Sequence of chain 1.A:
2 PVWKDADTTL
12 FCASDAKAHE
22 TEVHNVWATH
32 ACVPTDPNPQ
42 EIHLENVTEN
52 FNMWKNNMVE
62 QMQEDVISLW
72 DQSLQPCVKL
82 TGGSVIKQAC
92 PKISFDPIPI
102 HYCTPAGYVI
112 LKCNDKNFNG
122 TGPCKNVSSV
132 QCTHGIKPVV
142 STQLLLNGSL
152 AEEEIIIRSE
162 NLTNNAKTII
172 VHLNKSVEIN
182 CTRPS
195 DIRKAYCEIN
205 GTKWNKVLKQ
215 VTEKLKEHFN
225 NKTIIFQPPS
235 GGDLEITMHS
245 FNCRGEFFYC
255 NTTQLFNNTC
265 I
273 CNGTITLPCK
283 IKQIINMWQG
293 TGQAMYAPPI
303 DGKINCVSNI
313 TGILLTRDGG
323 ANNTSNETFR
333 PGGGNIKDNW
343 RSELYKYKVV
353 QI

Binding-site contacts:
Ligand atom C4 contacts residue GLN214 of chain 1.A at 4.3 Å.
Ligand atom C5 contacts residue GLU155 of chain 1.A at 3.8 Å.
Ligand atom C1 contacts residue ILE156 of chain 1.A at 4.3 Å (hydrophobic).
Ligand atom O5 contacts residue GLN214 of chain 1.A at 4.2 Å.
Ligand atom C4 contacts residue ASN175 of chain 1.A at 4.3 Å.
Ligand atom C2 contacts residue ASN175 of chain 1.A at 2.5 Å.
Ligand atom C8 contacts residue ASN175 of chain 1.A at 4.3 Å.
Ligand atom C6 contacts residue GLU155 of chain 1.A at 2.9 Å.
Ligand atom O7 contacts residue GLU154 of chain 1.A at 3.5 Å (salt-bridge).
Ligand atom C2 contacts residue GLU154 of chain 1.A at 4.3 Å.
Ligand atom O6 contacts residue LYS218 of chain 1.A at 3.8 Å.
Ligand atom C3 contacts residue GLN214 of chain 1.A at 3.9 Å.
Ligand atom O5 contacts residue GLU154 of chain 1.A at 4.3 Å.
Ligand atom O6 contacts residue GLU155 of chain 1.A at 3.4 Å (salt-bridge).
Ligand atom O5 contacts residue ASN175 of chain 1.A at 2.5 Å (h-bond).
Ligand atom O5 contacts residue GLU155 of chain 1.A at 4.0 Å.
Ligand atom N2 contacts residue GLN214 of chain 1.A at 4.2 Å.
Ligand atom C1 contacts residue GLN214 of chain 1.A at 3.6 Å.
Ligand atom O5 contacts residue ILE156 of chain 1.A at 3.9 Å.
Ligand atom N2 contacts residue ASN175 of chain 1.A at 2.7 Å (h-bond).
Ligand atom C1 contacts residue ASN175 of chain 1.A at 1.4 Å.
Ligand atom C3 contacts residue ASN175 of chain 1.A at 3.8 Å.
Ligand atom C1 contacts residue GLU154 of chain 1.A at 4.4 Å.
Ligand atom C2 contacts residue GLN214 of chain 1.A at 4.1 Å.
Ligand atom C5 contacts residue GLN214 of chain 1.A at 3.9 Å.
Ligand atom O6 contacts residue ILE156 of chain 1.A at 3.6 Å.
Ligand atom C7 contacts residue ASN175 of chain 1.A at 3.3 Å.
Ligand atom C5 contacts residue ASN175 of chain 1.A at 3.6 Å.
Ligand atom O7 contacts residue ASN175 of chain 1.A at 3.6 Å.
Ligand atom O4 contacts residue GLU155 of chain 1.A at 4.1 Å.
Ligand atom C4 contacts residue GLU155 of chain 1.A at 3.8 Å.

The protein below binds the small molecule below.
Small molecule (SMILES): CC(=O)N[C@@H]1[C@@H](O)[C@H](O)[C@@H](CO)O[C@H]1O